Binding-site contacts:
Ligand atom OP2 contacts residue ALA844 of chain 1.A at 3.3 Å.
Ligand atom O3' contacts residue THR678 of chain 1.A at 3.7 Å.
Ligand atom C6 contacts residue ARG702 of chain 1.A at 3.4 Å.
Ligand atom C6 contacts residue ASP739 of chain 1.A at 3.8 Å.
Ligand atom C4 contacts residue ARG702 of chain 1.A at 3.9 Å.
Ligand atom C2 contacts residue GLU704 of chain 1.A at 3.6 Å.
Ligand atom O3' contacts residue ASN661 of chain 1.A at 3.5 Å (h-bond).
Ligand atom P contacts residue GLN662 of chain 1.A at 3.8 Å.
Ligand atom O3' contacts residue ALA901 of chain 1.A at 3.9 Å.
Ligand atom OP1 contacts residue ALA844 of chain 1.A at 3.6 Å (h-bond).
Ligand atom O4' contacts residue LYS680 of chain 1.A at 3.9 Å.
Ligand atom OP1 contacts residue PRO663 of chain 1.A at 3.3 Å.
Ligand atom OP1 contacts residue SER881 of chain 1.A at 2.9 Å (h-bond).
Ligand atom C5' contacts residue ALA901 of chain 1.A at 3.9 Å (hydrophobic).
Ligand atom N3 contacts residue ARG702 of chain 1.A at 3.5 Å (salt-bridge).
Ligand atom OP2 contacts residue THR843 of chain 1.A at 3.7 Å.
Ligand atom OP1 contacts residue ALA901 of chain 1.A at 3.5 Å (h-bond).
Ligand atom OP1 contacts residue ASN661 of chain 1.A at 3.4 Å.
Ligand atom C5' contacts residue GLU660 of chain 1.A at 3.5 Å.
Ligand atom C4' contacts residue ASN661 of chain 1.A at 3.7 Å.
Ligand atom OP2 contacts residue ARG884 of chain 1.A at 3.0 Å (salt-bridge).
Ligand atom C3' contacts residue GLN662 of chain 1.A at 3.7 Å.
Ligand atom C5 contacts residue ARG702 of chain 1.A at 3.1 Å.
Ligand atom OP1 contacts residue THR681 of chain 1.A at 2.7 Å (h-bond).
Ligand atom OP1 contacts residue ARG884 of chain 1.A at 3.8 Å.
Ligand atom N1 contacts residue GLU704 of chain 1.A at 3.0 Å (salt-bridge).
Ligand atom O5' contacts residue ARG684 of chain 1.A at 3.9 Å.
Ligand atom O5' contacts residue GLN662 of chain 1.A at 3.8 Å.
Ligand atom N2 contacts residue ARG702 of chain 1.A at 3.5 Å (salt-bridge).
Ligand atom C2 contacts residue ARG702 of chain 1.A at 3.5 Å.
Ligand atom N2 contacts residue GLU704 of chain 1.A at 3.2 Å (salt-bridge).
Ligand atom C4' contacts residue THR678 of chain 1.A at 3.8 Å.
Ligand atom O3' contacts residue ARG883 of chain 1.A at 3.5 Å.
Ligand atom OP2 contacts residue GLN662 of chain 1.A at 3.2 Å (h-bond).
Ligand atom N3 contacts residue LYS680 of chain 1.A at 3.6 Å.
Ligand atom OP1 contacts residue ARG684 of chain 1.A at 3.6 Å.
Ligand atom N1 contacts residue ARG702 of chain 1.A at 3.7 Å.
Ligand atom OP1 contacts residue GLN662 of chain 1.A at 2.5 Å (h-bond).
Ligand atom C5 contacts residue ASP739 of chain 1.A at 3.3 Å.
Ligand atom C5' contacts residue GLN662 of chain 1.A at 3.7 Å.

The protein below binds the small molecule below.
Small molecule (SMILES): Cc1cn([C@H]2C[C@H](O)[C@@H](CO[P](=O)(O)O[C@H]3C[C@H](n4cnc5c(=O)nc(N)[nH]c54)O[C@@H]3CO[P](=O)(O)O[C@H]3C[C@H](n4ccc(N)nc4=O)O[C@@H]3CO[P](=O)(O)O[C@H]3C[C@H](n4cnc5c(=O)nc(N)[nH]c54)O[C@@H]3CO[P](=O)(O)O[C@H]3C[C@H](n4ccc(N)nc4=O)O[C@@H]3COP(=O)=O)O2)c(=O)[nH]c1=O

Sequence of chain 1.A:
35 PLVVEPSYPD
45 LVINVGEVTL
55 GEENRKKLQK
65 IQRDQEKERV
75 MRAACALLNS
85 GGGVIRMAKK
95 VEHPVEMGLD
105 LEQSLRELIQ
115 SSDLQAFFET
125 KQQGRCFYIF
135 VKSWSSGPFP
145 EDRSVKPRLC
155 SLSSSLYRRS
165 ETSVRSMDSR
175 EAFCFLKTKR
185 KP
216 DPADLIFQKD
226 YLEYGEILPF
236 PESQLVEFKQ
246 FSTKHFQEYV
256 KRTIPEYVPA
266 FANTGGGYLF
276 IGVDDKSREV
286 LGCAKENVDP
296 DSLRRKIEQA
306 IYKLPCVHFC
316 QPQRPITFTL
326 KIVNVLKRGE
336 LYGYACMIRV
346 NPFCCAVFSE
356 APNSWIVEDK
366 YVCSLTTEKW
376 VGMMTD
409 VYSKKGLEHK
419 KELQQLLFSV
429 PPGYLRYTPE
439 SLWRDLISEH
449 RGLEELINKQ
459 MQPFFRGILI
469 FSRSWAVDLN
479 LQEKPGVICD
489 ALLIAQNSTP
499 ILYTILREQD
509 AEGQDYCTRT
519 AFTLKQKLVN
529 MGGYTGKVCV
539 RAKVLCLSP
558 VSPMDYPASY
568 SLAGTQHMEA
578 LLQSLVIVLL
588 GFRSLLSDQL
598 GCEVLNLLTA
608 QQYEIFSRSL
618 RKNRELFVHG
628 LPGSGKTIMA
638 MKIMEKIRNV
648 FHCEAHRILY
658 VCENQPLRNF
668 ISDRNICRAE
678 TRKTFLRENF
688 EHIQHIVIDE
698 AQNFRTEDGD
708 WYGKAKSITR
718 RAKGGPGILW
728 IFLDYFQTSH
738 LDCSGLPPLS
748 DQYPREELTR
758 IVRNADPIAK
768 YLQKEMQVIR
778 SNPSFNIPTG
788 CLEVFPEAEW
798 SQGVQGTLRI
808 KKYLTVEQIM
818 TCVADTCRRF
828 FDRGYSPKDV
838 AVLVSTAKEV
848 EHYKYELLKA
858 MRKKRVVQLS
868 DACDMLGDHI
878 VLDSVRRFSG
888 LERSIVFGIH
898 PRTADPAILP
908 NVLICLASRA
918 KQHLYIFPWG